Sequence of chain 1.B:
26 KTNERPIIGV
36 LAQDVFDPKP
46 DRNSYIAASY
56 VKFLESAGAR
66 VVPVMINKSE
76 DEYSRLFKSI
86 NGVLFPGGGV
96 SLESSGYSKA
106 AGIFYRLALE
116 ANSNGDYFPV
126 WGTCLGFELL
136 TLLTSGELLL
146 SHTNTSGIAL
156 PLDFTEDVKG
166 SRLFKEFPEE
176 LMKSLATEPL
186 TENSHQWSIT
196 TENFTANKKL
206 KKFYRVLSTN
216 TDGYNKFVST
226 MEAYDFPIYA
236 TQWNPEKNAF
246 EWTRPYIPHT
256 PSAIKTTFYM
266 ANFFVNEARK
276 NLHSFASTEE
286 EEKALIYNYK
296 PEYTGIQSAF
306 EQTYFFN

A small-molecule ligand and the protein it binds are described below.
Small molecule (SMILES): N[C@H](CCC(=O)O)C(=O)O

Binding-site contacts:
Ligand atom O contacts residue SER189 of chain 1.B at 3.0 Å (h-bond).
Ligand atom CG contacts residue DGL1 of chain 1.I at 2.4 Å.
Ligand atom N contacts residue SER189 of chain 1.B at 4.0 Å.
Ligand atom O contacts residue LYS242 of chain 1.B at 3.6 Å (salt-bridge).
Ligand atom CD contacts residue DGL1 of chain 1.I at 1.4 Å.
Ligand atom CD contacts residue TYR50 of chain 1.B at 4.4 Å (hydrophobic).
Ligand atom N contacts residue MTX1 of chain 1.G at 1.3 Å.
Ligand atom CD contacts residue PHE305 of chain 1.B at 4.0 Å (hydrophobic).
Ligand atom CB contacts residue DGL1 of chain 1.I at 3.8 Å.
Ligand atom OE1 contacts residue DGL1 of chain 1.I at 2.3 Å (h-bond).
Ligand atom CA contacts residue SER189 of chain 1.B at 3.8 Å.
Ligand atom OE1 contacts residue GLY93 of chain 1.B at 4.0 Å.
Ligand atom OXT contacts residue PHE305 of chain 1.B at 3.8 Å.
Ligand atom C contacts residue SER189 of chain 1.B at 3.6 Å.
Ligand atom CB contacts residue GLY93 of chain 1.B at 4.0 Å.
Ligand atom OXT contacts residue LYS242 of chain 1.B at 3.5 Å.
Ligand atom C contacts residue MTX1 of chain 1.G at 3.7 Å.
Ligand atom C contacts residue LYS242 of chain 1.B at 3.9 Å.
Ligand atom OXT contacts residue MTX1 of chain 1.G at 4.0 Å.
Ligand atom OE1 contacts residue GLY94 of chain 1.B at 3.8 Å.
Ligand atom OE1 contacts residue TYR50 of chain 1.B at 3.9 Å.
Ligand atom N contacts residue GLY92 of chain 1.B at 4.2 Å.
Ligand atom N contacts residue CYS129 of chain 1.B at 4.0 Å.
Ligand atom OXT contacts residue ASN239 of chain 1.B at 3.9 Å.
Ligand atom OXT contacts residue SER189 of chain 1.B at 4.4 Å.
Ligand atom CA contacts residue MTX1 of chain 1.G at 2.5 Å.
Ligand atom CG contacts residue PHE305 of chain 1.B at 3.9 Å (hydrophobic).
Ligand atom N contacts residue GLY93 of chain 1.B at 3.5 Å (h-bond).
Ligand atom CB contacts residue MTX1 of chain 1.G at 3.2 Å.